Sequence of chain 4.A:
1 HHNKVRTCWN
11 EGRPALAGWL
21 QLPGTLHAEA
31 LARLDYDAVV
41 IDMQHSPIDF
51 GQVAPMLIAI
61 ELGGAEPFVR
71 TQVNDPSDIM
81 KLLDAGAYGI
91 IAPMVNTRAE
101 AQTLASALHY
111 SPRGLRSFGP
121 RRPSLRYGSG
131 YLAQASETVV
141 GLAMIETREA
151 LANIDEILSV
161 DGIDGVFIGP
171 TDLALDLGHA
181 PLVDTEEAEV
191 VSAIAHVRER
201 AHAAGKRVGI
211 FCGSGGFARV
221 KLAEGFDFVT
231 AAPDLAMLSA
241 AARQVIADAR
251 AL

Binding-site contacts:
Ligand atom O4 contacts residue SER124 of chain 6.A at 3.5 Å.
Ligand atom O3 contacts residue LEU132 of chain 6.A at 3.1 Å (h-bond).
Ligand atom O3 contacts residue SER129 of chain 6.A at 3.0 Å (h-bond).
Ligand atom O2 contacts residue PHE118 of chain 6.A at 3.7 Å.
Ligand atom C2 contacts residue SER129 of chain 6.A at 4.0 Å.
Ligand atom C2 contacts residue PHE118 of chain 6.A at 3.9 Å (hydrophobic).
Ligand atom O1 contacts residue LEU132 of chain 6.A at 3.8 Å.
Ligand atom C1 contacts residue LEU132 of chain 6.A at 4.3 Å (hydrophobic).
Ligand atom O4 contacts residue TYR131 of chain 6.A at 4.3 Å.
Ligand atom O4 contacts residue PRO120 of chain 6.A at 4.1 Å.
Ligand atom C1 contacts residue PHE118 of chain 6.A at 3.7 Å (hydrophobic).
Ligand atom O3 contacts residue GLY130 of chain 6.A at 4.4 Å.
Ligand atom C2 contacts residue LEU132 of chain 6.A at 3.8 Å (hydrophobic).
Ligand atom C1 contacts residue PRO181 of chain 4.A at 4.4 Å (hydrophobic).
Ligand atom O1 contacts residue PRO181 of chain 4.A at 3.7 Å.
Ligand atom C3 contacts residue PRO120 of chain 6.A at 4.1 Å (hydrophobic).
Ligand atom O3 contacts residue TYR131 of chain 6.A at 3.7 Å.
Ligand atom C3 contacts residue LEU132 of chain 6.A at 4.1 Å (hydrophobic).
Ligand atom O4 contacts residue PHE118 of chain 6.A at 4.1 Å.
Ligand atom C3 contacts residue PHE118 of chain 6.A at 3.5 Å (hydrophobic).
Ligand atom C3 contacts residue TYR131 of chain 6.A at 3.7 Å (hydrophobic).
Ligand atom C2 contacts residue TYR131 of chain 6.A at 4.5 Å (hydrophobic).
Ligand atom O1 contacts residue PHE118 of chain 6.A at 4.0 Å.

A protein and the small-molecule ligand that binds it are described below.
Small molecule (SMILES): O=C(O)C(=O)CO

Sequence of chain 6.A:
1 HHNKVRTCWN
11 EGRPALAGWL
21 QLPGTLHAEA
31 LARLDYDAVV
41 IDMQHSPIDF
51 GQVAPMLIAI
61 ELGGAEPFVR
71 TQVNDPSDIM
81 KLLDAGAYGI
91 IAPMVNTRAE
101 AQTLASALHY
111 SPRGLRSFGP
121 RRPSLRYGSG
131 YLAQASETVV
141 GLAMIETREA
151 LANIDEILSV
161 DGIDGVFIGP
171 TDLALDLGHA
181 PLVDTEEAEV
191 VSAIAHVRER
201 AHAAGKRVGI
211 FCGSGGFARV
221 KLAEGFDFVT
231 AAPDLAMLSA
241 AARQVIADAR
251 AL